This small molecule binds to this protein.
Small molecule (SMILES): C[C@H](C[C@@H](C[C@H](C[C@@H](C[C@@H](CCN1CCCC1=O)N1CCCC1=O)N1CCCC1=O)N1CCCC1=O)N1CCCC1=O)N1CCCC1=O

Sequence of chain 4.A:
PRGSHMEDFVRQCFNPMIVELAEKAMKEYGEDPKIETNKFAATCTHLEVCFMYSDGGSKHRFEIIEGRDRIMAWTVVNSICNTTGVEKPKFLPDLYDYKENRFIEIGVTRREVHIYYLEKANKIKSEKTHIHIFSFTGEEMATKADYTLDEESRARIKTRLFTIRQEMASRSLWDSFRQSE

Binding-site contacts:
Ligand atom C33 contacts residue MET67 of chain 4.A at 4.4 Å (hydrophobic).
Ligand atom O02 contacts residue LEU36 of chain 4.A at 3.6 Å.
Ligand atom C31 contacts residue PHE66 of chain 4.A at 3.6 Å (hydrophobic).
Ligand atom C25 contacts residue ILE79 of chain 4.A at 3.8 Å (hydrophobic).
Ligand atom C11 contacts residue MET32 of chain 4.A at 3.8 Å (hydrophobic).
Ligand atom O04 contacts residue MET32 of chain 4.A at 3.0 Å.
Ligand atom C22 contacts residue ILE79 of chain 4.A at 3.9 Å (hydrophobic).
Ligand atom C01 contacts residue MET32 of chain 4.A at 4.0 Å (hydrophobic).
Ligand atom C01 contacts residue PHE66 of chain 4.A at 4.2 Å (hydrophobic).
Ligand atom O03 contacts residue MET32 of chain 4.A at 3.2 Å (h-bond).
Ligand atom C30 contacts residue MET32 of chain 4.A at 4.1 Å (hydrophobic).
Ligand atom O02 contacts residue GLY82 of chain 4.A at 3.6 Å.
Ligand atom C23 contacts residue PHE66 of chain 4.A at 4.1 Å (hydrophobic).
Ligand atom C24 contacts residue GLU81 of chain 4.A at 4.3 Å.
Ligand atom C04 contacts residue MET32 of chain 4.A at 3.6 Å (hydrophobic).
Ligand atom C32 contacts residue PHE66 of chain 4.A at 4.0 Å (hydrophobic).
Ligand atom N05 contacts residue PHE66 of chain 4.A at 3.8 Å.
Ligand atom O04 contacts residue PHE66 of chain 4.A at 3.7 Å.
Ligand atom C23 contacts residue GLY82 of chain 4.A at 4.2 Å.
Ligand atom C25 contacts residue ARG83 of chain 4.A at 3.8 Å.
Ligand atom C33 contacts residue ASP70 of chain 4.A at 4.4 Å.
Ligand atom N03 contacts residue ILE79 of chain 4.A at 4.3 Å.
Ligand atom O06 contacts residue MET32 of chain 4.A at 3.9 Å.
Ligand atom N03 contacts residue PHE66 of chain 4.A at 4.3 Å.
Ligand atom C02 contacts residue ILE79 of chain 4.A at 3.8 Å (hydrophobic).
Ligand atom C33 contacts residue PHE66 of chain 4.A at 3.5 Å (hydrophobic).
Ligand atom C24 contacts residue GLY82 of chain 4.A at 4.1 Å.
Ligand atom C30 contacts residue PHE66 of chain 4.A at 3.7 Å (hydrophobic).
Ligand atom O02 contacts residue PHE66 of chain 4.A at 3.5 Å.
Ligand atom C24 contacts residue ARG83 of chain 4.A at 4.2 Å.
Ligand atom C32 contacts residue MET67 of chain 4.A at 4.4 Å (hydrophobic).
Ligand atom C29 contacts residue MET32 of chain 4.A at 4.4 Å (hydrophobic).